A small-molecule ligand and the protein it binds are described below.
Small molecule (SMILES): CC(C)C(=O)c1ccc(OCc2ccc(-c3ccc(S(=O)(=O)N[C@@H](C(=O)O)C(C)C)cc3)cc2)cc1

Sequence of chain 1.C:
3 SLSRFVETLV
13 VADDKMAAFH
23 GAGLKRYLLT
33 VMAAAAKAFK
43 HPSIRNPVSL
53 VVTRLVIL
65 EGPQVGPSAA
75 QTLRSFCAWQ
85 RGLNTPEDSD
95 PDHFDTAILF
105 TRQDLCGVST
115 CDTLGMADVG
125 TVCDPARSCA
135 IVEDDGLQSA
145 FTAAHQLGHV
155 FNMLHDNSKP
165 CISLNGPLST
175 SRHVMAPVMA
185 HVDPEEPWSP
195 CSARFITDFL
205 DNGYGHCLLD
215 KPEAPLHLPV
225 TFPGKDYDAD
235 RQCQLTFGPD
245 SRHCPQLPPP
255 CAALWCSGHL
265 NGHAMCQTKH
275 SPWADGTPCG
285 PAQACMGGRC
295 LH

Binding-site contacts:
Ligand atom C24 contacts residue PHE145 of chain 1.C at 3.5 Å (hydrophobic).
Ligand atom C20 contacts residue VAL178 of chain 1.C at 3.7 Å (hydrophobic).
Ligand atom C18 contacts residue VAL186 of chain 1.C at 3.7 Å (hydrophobic).
Ligand atom O1 contacts residue HIS153 of chain 1.C at 3.7 Å.
Ligand atom O2 contacts residue ZN1 of chain 1.O at 2.9 Å.
Ligand atom C16 contacts residue VAL178 of chain 1.C at 2.9 Å (hydrophobic).
Ligand atom O2 contacts residue GLN150 of chain 1.C at 3.5 Å (h-bond).
Ligand atom C12 contacts residue HIS149 of chain 1.C at 3.7 Å.
Ligand atom O4 contacts residue LEU118 of chain 1.C at 3.0 Å (h-bond).
Ligand atom O1 contacts residue ZN1 of chain 1.O at 1.8 Å.
Ligand atom O4 contacts residue THR117 of chain 1.C at 3.1 Å.
Ligand atom C14 contacts residue MET183 of chain 1.C at 3.3 Å (hydrophobic).
Ligand atom C18 contacts residue VAL178 of chain 1.C at 3.6 Å (hydrophobic).
Ligand atom O6 contacts residue ALA40 of chain 1.C at 3.3 Å.
Ligand atom C20 contacts residue PHE145 of chain 1.C at 3.5 Å (hydrophobic).
Ligand atom O2 contacts residue HIS153 of chain 1.C at 3.4 Å (h-bond).
Ligand atom C22 contacts residue PHE145 of chain 1.C at 3.3 Å (hydrophobic).
Ligand atom O4 contacts residue GLY119 of chain 1.C at 3.1 Å (h-bond).
Ligand atom C8 contacts residue PRO181 of chain 1.C at 3.6 Å (hydrophobic).
Ligand atom C1 contacts residue MET120 of chain 1.C at 3.6 Å (hydrophobic).
Ligand atom C15 contacts residue VAL178 of chain 1.C at 3.5 Å (hydrophobic).
Ligand atom C16 contacts residue HIS149 of chain 1.C at 3.6 Å.
Ligand atom C11 contacts residue LEU118 of chain 1.C at 3.7 Å (hydrophobic).
Ligand atom C17 contacts residue HIS149 of chain 1.C at 3.2 Å.
Ligand atom O5 contacts residue PHE145 of chain 1.C at 3.4 Å.
Ligand atom O1 contacts residue HIS149 of chain 1.C at 3.0 Å (h-bond).
Ligand atom C16 contacts residue ALA180 of chain 1.C at 3.6 Å (hydrophobic).
Ligand atom C5 contacts residue ZN1 of chain 1.O at 2.6 Å.
Ligand atom C7 contacts residue PRO181 of chain 1.C at 3.3 Å (hydrophobic).
Ligand atom C21 contacts residue PHE145 of chain 1.C at 3.6 Å (hydrophobic).
Ligand atom C24 contacts residue VAL186 of chain 1.C at 3.5 Å (hydrophobic).
Ligand atom C17 contacts residue VAL178 of chain 1.C at 3.6 Å (hydrophobic).
Ligand atom C19 contacts residue PHE145 of chain 1.C at 3.2 Å (hydrophobic).
Ligand atom C13 contacts residue MET183 of chain 1.C at 3.7 Å (hydrophobic).
Ligand atom C1 contacts residue GLY119 of chain 1.C at 3.5 Å.
Ligand atom C17 contacts residue ALA180 of chain 1.C at 3.1 Å (hydrophobic).
Ligand atom C23 contacts residue PHE145 of chain 1.C at 3.4 Å (hydrophobic).
Ligand atom C4 contacts residue GLY119 of chain 1.C at 3.4 Å.
Ligand atom O6 contacts residue PHE145 of chain 1.C at 3.7 Å.
Ligand atom O1 contacts residue HIS159 of chain 1.C at 3.0 Å (h-bond).